Sequence of chain 2.D:
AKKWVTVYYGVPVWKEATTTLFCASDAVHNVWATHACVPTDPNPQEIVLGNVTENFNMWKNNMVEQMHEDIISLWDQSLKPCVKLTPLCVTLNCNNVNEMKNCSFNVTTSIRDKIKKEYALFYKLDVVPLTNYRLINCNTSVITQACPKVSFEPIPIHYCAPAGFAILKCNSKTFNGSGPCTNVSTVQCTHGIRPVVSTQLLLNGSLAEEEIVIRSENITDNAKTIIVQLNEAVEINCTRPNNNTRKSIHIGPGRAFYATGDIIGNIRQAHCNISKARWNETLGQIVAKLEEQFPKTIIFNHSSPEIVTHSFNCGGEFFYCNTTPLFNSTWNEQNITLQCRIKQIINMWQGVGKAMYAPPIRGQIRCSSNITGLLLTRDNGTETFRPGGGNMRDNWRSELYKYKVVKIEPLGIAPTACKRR

Binding-site contacts:
Ligand atom C8 contacts residue NAG1 of chain 2.I at 3.1 Å.
Ligand atom C8 contacts residue ARG233 of chain 2.D at 3.2 Å.
Ligand atom C3 contacts residue ASN424 of chain 2.D at 3.8 Å.
Ligand atom N2 contacts residue ASN243 of chain 2.D at 4.3 Å.
Ligand atom C7 contacts residue NAG1 of chain 2.I at 4.5 Å.
Ligand atom C2 contacts residue ASN424 of chain 2.D at 2.5 Å.
Ligand atom C5 contacts residue ASN424 of chain 2.D at 3.7 Å.
Ligand atom N2 contacts residue ASN424 of chain 2.D at 2.9 Å (h-bond).
Ligand atom C7 contacts residue ASN243 of chain 2.D at 3.7 Å.
Ligand atom C8 contacts residue ASN243 of chain 2.D at 3.2 Å.
Ligand atom C1 contacts residue ASN424 of chain 2.D at 1.4 Å.
Ligand atom O7 contacts residue ASN243 of chain 2.D at 4.2 Å.
Ligand atom O7 contacts residue ARG233 of chain 2.D at 3.5 Å (salt-bridge).
Ligand atom O7 contacts residue ASN424 of chain 2.D at 3.6 Å (h-bond).
Ligand atom C7 contacts residue ASN424 of chain 2.D at 3.5 Å.
Ligand atom O5 contacts residue ASN424 of chain 2.D at 2.4 Å (h-bond).
Ligand atom C7 contacts residue ARG233 of chain 2.D at 3.8 Å.
Ligand atom C4 contacts residue ASN424 of chain 2.D at 4.2 Å.

A protein and the small-molecule ligand that binds it are described below.
Small molecule (SMILES): CC(=O)N[C@@H]1[C@@H](O)[C@H](O)[C@@H](CO)O[C@H]1O